Sequence of chain 1.A:
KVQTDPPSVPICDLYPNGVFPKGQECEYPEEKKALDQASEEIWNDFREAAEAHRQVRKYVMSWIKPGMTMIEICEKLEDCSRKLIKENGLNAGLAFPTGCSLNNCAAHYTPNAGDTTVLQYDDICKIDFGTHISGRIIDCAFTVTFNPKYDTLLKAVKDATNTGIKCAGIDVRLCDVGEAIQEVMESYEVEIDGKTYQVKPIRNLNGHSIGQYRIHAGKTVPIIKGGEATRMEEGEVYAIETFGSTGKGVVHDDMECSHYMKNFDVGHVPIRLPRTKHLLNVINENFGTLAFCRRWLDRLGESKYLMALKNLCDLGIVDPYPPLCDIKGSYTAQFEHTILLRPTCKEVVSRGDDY

The protein below binds the small molecule below.
Small molecule (SMILES): CC(C)c1ccccc1Nc1nc(SCc2cccs2)n[nH]1

Binding-site contacts:
Ligand atom S16 contacts residue CO1 of chain 1.B at 3.5 Å.
Ligand atom C8 contacts residue TYR335 of chain 1.A at 3.9 Å (hydrophobic).
Ligand atom N13 contacts residue ASP153 of chain 1.A at 3.7 Å.
Ligand atom C11 contacts residue ASN220 of chain 1.A at 3.5 Å.
Ligand atom N13 contacts residue CO1 of chain 1.B at 3.3 Å.
Ligand atom N15 contacts residue ASP142 of chain 1.A at 2.8 Å (salt-bridge).
Ligand atom C14 contacts residue HIS122 of chain 1.A at 3.6 Å.
Ligand atom C9 contacts residue TYR335 of chain 1.A at 3.5 Å (hydrophobic).
Ligand atom C21 contacts residue HIS122 of chain 1.A at 3.4 Å.
Ligand atom C10 contacts residue HIS122 of chain 1.A at 3.2 Å.
Ligand atom N3 contacts residue HIS122 of chain 1.A at 3.8 Å.
Ligand atom N12 contacts residue HIS122 of chain 1.A at 2.8 Å (h-bond).
Ligand atom N3 contacts residue GLU255 of chain 1.A at 3.9 Å.
Ligand atom N15 contacts residue GLU350 of chain 1.A at 3.7 Å.
Ligand atom N15 contacts residue CO1 of chain 1.C at 2.9 Å.
Ligand atom C14 contacts residue CO1 of chain 1.B at 3.2 Å.
Ligand atom C18 contacts residue HIS122 of chain 1.A at 3.5 Å.
Ligand atom C19 contacts residue HIS122 of chain 1.A at 3.2 Å.
Ligand atom C8 contacts residue HIS230 of chain 1.A at 3.8 Å.
Ligand atom C10 contacts residue LEU338 of chain 1.A at 3.5 Å (hydrophobic).
Ligand atom C10 contacts residue LEU219 of chain 1.A at 3.7 Å (hydrophobic).
Ligand atom C7 contacts residue GLU255 of chain 1.A at 3.8 Å.
Ligand atom C21 contacts residue TYR335 of chain 1.A at 3.5 Å (hydrophobic).
Ligand atom C14 contacts residue ASP142 of chain 1.A at 3.5 Å.
Ligand atom N15 contacts residue CO1 of chain 1.B at 2.3 Å.
Ligand atom N15 contacts residue ASP153 of chain 1.A at 3.5 Å (salt-bridge).
Ligand atom C7 contacts residue HIS122 of chain 1.A at 3.4 Å.
Ligand atom C18 contacts residue HIS273 of chain 1.A at 3.9 Å.
Ligand atom N15 contacts residue GLU255 of chain 1.A at 3.7 Å.
Ligand atom N13 contacts residue GLU255 of chain 1.A at 2.8 Å (salt-bridge).
Ligand atom C2 contacts residue HIS122 of chain 1.A at 3.7 Å.
Ligand atom N13 contacts residue HIS222 of chain 1.A at 3.8 Å.
Ligand atom C17 contacts residue PHE110 of chain 1.A at 3.6 Å (hydrophobic).
Ligand atom S16 contacts residue ASP142 of chain 1.A at 3.4 Å (salt-bridge).
Ligand atom N13 contacts residue CO1 of chain 1.C at 2.5 Å.
Ligand atom C9 contacts residue HIS230 of chain 1.A at 3.9 Å.
Ligand atom C1 contacts residue HIS122 of chain 1.A at 3.7 Å.
Ligand atom C19 contacts residue HIS273 of chain 1.A at 3.3 Å.
Ligand atom S16 contacts residue PHE110 of chain 1.A at 3.5 Å.
Ligand atom C7 contacts residue CO1 of chain 1.C at 3.5 Å.